The protein below binds the small molecule below.
Small molecule (SMILES): CN1[C@@H](CC(=O)c2ccccc2)CCC[C@H]1C[C@H](O)c1ccccc1

Sequence of chain 1.B:
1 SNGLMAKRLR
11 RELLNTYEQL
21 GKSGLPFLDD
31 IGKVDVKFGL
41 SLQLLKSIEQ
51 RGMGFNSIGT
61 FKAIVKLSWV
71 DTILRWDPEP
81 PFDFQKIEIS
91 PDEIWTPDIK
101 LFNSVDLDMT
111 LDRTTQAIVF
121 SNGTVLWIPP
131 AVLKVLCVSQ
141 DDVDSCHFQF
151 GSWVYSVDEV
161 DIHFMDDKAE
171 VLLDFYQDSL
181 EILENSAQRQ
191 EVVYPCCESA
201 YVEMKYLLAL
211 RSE

Sequence of chain 1.A:
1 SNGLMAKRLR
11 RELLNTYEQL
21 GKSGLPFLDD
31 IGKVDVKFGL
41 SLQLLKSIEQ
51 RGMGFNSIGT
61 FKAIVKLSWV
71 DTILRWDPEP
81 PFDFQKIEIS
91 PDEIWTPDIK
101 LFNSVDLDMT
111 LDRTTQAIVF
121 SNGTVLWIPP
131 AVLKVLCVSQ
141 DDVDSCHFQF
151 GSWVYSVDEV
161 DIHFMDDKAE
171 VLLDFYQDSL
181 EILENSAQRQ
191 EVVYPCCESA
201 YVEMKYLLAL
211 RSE

Binding-site contacts:
Ligand atom O2 contacts residue TRP153 of chain 1.A at 3.1 Å (h-bond).
Ligand atom C18 contacts residue PHE102 of chain 1.A at 3.5 Å (hydrophobic).
Ligand atom C22 contacts residue TYR194 of chain 1.A at 3.8 Å (hydrophobic).
Ligand atom C8 contacts residue TRP153 of chain 1.A at 3.1 Å (hydrophobic).
Ligand atom C9 contacts residue TRP153 of chain 1.A at 3.1 Å (hydrophobic).
Ligand atom C20 contacts residue PHE150 of chain 1.A at 3.6 Å (hydrophobic).
Ligand atom O2 contacts residue TYR201 of chain 1.A at 3.3 Å.
Ligand atom C5 contacts residue ILE118 of chain 1.B at 3.3 Å (hydrophobic).
Ligand atom C15 contacts residue ILE128 of chain 1.B at 3.6 Å (hydrophobic).
Ligand atom O1 contacts residue VAL154 of chain 1.A at 3.8 Å.
Ligand atom O2 contacts residue SER152 of chain 1.A at 2.6 Å (h-bond).
Ligand atom C12 contacts residue ILE128 of chain 1.B at 3.6 Å (hydrophobic).
Ligand atom C22 contacts residue TRP153 of chain 1.A at 3.9 Å (hydrophobic).
Ligand atom C8 contacts residue TYR201 of chain 1.A at 3.8 Å (hydrophobic).
Ligand atom C6 contacts residue ILE118 of chain 1.B at 3.4 Å (hydrophobic).
Ligand atom C21 contacts residue GLY151 of chain 1.A at 3.8 Å.
Ligand atom C4 contacts residue CYS196 of chain 1.A at 3.8 Å (hydrophobic).
Ligand atom O1 contacts residue TRP153 of chain 1.A at 3.4 Å.
Ligand atom O1 contacts residue ILE128 of chain 1.B at 3.7 Å.
Ligand atom C4 contacts residue TYR201 of chain 1.A at 3.5 Å (hydrophobic).
Ligand atom C10 contacts residue TYR194 of chain 1.A at 3.5 Å (hydrophobic).
Ligand atom C13 contacts residue PHE175 of chain 1.B at 3.8 Å (hydrophobic).
Ligand atom C4 contacts residue CYS197 of chain 1.A at 3.5 Å (hydrophobic).
Ligand atom C19 contacts residue TYR201 of chain 1.A at 3.6 Å (hydrophobic).
Ligand atom C21 contacts residue PHE150 of chain 1.A at 3.7 Å (hydrophobic).
Ligand atom C14 contacts residue TYR194 of chain 1.A at 3.8 Å (hydrophobic).
Ligand atom C3 contacts residue TRP153 of chain 1.A at 3.6 Å (hydrophobic).
Ligand atom C5 contacts residue LEU126 of chain 1.B at 3.6 Å (hydrophobic).
Ligand atom C7 contacts residue CYS197 of chain 1.A at 3.5 Å (hydrophobic).
Ligand atom N1 contacts residue TRP153 of chain 1.A at 2.9 Å (h-bond).
Ligand atom C20 contacts residue GLY151 of chain 1.A at 3.4 Å.
Ligand atom C17 contacts residue SER152 of chain 1.A at 3.8 Å.
Ligand atom C21 contacts residue GLU203 of chain 1.A at 3.7 Å.
Ligand atom C15 contacts residue TRP153 of chain 1.A at 3.7 Å (hydrophobic).
Ligand atom C16 contacts residue SER152 of chain 1.A at 3.3 Å.
Ligand atom C22 contacts residue TYR201 of chain 1.A at 3.9 Å (hydrophobic).
Ligand atom C2 contacts residue ILE128 of chain 1.B at 3.8 Å (hydrophobic).
Ligand atom C6 contacts residue LEU126 of chain 1.B at 3.9 Å (hydrophobic).
Ligand atom C19 contacts residue TYR194 of chain 1.A at 3.6 Å (hydrophobic).
Ligand atom C20 contacts residue PHE102 of chain 1.A at 3.5 Å (hydrophobic).